The small molecule below binds the protein below.
Small molecule (SMILES): CC(=O)N[C@@H]1[C@@H](O)[C@H](O)[C@@H](CO)O[C@H]1O

Sequence of chain 1.B:
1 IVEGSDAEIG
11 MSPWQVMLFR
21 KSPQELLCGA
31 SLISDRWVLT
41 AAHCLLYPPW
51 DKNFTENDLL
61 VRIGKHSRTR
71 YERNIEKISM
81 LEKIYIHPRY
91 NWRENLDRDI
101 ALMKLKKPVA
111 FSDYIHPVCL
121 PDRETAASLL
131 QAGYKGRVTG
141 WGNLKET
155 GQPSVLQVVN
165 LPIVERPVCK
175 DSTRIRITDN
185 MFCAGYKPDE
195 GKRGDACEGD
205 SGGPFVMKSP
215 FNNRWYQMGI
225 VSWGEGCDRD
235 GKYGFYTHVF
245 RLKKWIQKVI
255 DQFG

Binding-site contacts:
Ligand atom C1 contacts residue ASN53 of chain 1.B at 2.1 Å.
Ligand atom C3 contacts residue ASN53 of chain 1.B at 4.4 Å.
Ligand atom O7 contacts residue LEU46 of chain 1.B at 4.0 Å.
Ligand atom N2 contacts residue ASN53 of chain 1.B at 3.6 Å (h-bond).
Ligand atom C6 contacts residue THR55 of chain 1.B at 4.3 Å.
Ligand atom C8 contacts residue LEU46 of chain 1.B at 3.9 Å (hydrophobic).
Ligand atom C7 contacts residue ASN53 of chain 1.B at 3.6 Å.
Ligand atom O7 contacts residue ASN53 of chain 1.B at 3.1 Å (h-bond).
Ligand atom C5 contacts residue ASN53 of chain 1.B at 4.1 Å.
Ligand atom C7 contacts residue LEU46 of chain 1.B at 4.2 Å (hydrophobic).
Ligand atom C2 contacts residue ASN53 of chain 1.B at 3.1 Å.
Ligand atom O6 contacts residue THR55 of chain 1.B at 4.1 Å.
Ligand atom O5 contacts residue ASN53 of chain 1.B at 2.8 Å (h-bond).